The small molecule below binds the protein below.
Small molecule (SMILES): CC(=O)N[C@H]1[C@H](O[C@H]2[C@H](O)[C@@H](NC(C)=O)CO[C@@H]2CO)O[C@H](CO)[C@@H](O[C@@H]2O[C@H](CO[C@H]3O[C@H](CO)[C@@H](O)[C@H](O)[C@@H]3O)[C@@H](O)[C@H](O[C@H]3O[C@H](CO)[C@@H](O)[C@H](O)[C@@H]3O)[C@@H]2O)[C@@H]1O

Binding-site contacts:
Ligand atom O5 contacts residue TYR41 of chain 29.E at 4.4 Å.
Ligand atom C7 contacts residue GLN39 of chain 29.E at 4.1 Å.
Ligand atom O4 contacts residue TYR41 of chain 29.E at 3.5 Å (h-bond).
Ligand atom C3 contacts residue ASP338 of chain 29.E at 4.5 Å.
Ligand atom C5 contacts residue ASN388 of chain 29.E at 3.6 Å.
Ligand atom C6 contacts residue TYR41 of chain 29.E at 3.6 Å (hydrophobic).
Ligand atom O6 contacts residue ARG358 of chain 29.E at 3.3 Å.
Ligand atom C6 contacts residue ARG358 of chain 29.E at 4.4 Å.
Ligand atom O7 contacts residue GLN39 of chain 29.E at 2.9 Å (h-bond).
Ligand atom C2 contacts residue ASN388 of chain 29.E at 2.5 Å.
Ligand atom O5 contacts residue ASP338 of chain 29.E at 4.2 Å.
Ligand atom C1 contacts residue ASN388 of chain 29.E at 1.4 Å.
Ligand atom C5 contacts residue ASP338 of chain 29.E at 3.5 Å.
Ligand atom C8 contacts residue GLU61 of chain 29.E at 3.3 Å.
Ligand atom O6 contacts residue HIS339 of chain 29.E at 3.9 Å.
Ligand atom C4 contacts residue ASP338 of chain 29.E at 4.3 Å.
Ligand atom C7 contacts residue TYR41 of chain 29.E at 3.5 Å (hydrophobic).
Ligand atom C6 contacts residue ASP338 of chain 29.E at 3.3 Å.
Ligand atom O6 contacts residue ASP338 of chain 29.E at 2.9 Å (salt-bridge).
Ligand atom O7 contacts residue ASN388 of chain 29.E at 3.9 Å.
Ligand atom C8 contacts residue SER390 of chain 29.E at 3.3 Å.
Ligand atom C7 contacts residue SER390 of chain 29.E at 4.2 Å.
Ligand atom O6 contacts residue TYR386 of chain 29.E at 4.0 Å.
Ligand atom C1 contacts residue ASP338 of chain 29.E at 4.3 Å.
Ligand atom C8 contacts residue TYR41 of chain 29.E at 3.6 Å (hydrophobic).
Ligand atom N2 contacts residue TYR41 of chain 29.E at 4.3 Å.
Ligand atom C4 contacts residue ASN388 of chain 29.E at 4.2 Å.
Ligand atom N2 contacts residue ASN388 of chain 29.E at 2.9 Å (h-bond).
Ligand atom O6 contacts residue TYR41 of chain 29.E at 3.6 Å.
Ligand atom C7 contacts residue ASN388 of chain 29.E at 3.6 Å.
Ligand atom C1 contacts residue ARG358 of chain 29.E at 3.7 Å.
Ligand atom O4 contacts residue ASP338 of chain 29.E at 4.2 Å.
Ligand atom C3 contacts residue ASN388 of chain 29.E at 3.8 Å.
Ligand atom O5 contacts residue ARG358 of chain 29.E at 3.4 Å (salt-bridge).
Ligand atom C5 contacts residue TYR41 of chain 29.E at 3.4 Å (hydrophobic).
Ligand atom C2 contacts residue ARG358 of chain 29.E at 4.3 Å.
Ligand atom O7 contacts residue TYR41 of chain 29.E at 3.3 Å (h-bond).
Ligand atom O5 contacts residue ASN388 of chain 29.E at 2.3 Å (h-bond).
Ligand atom C4 contacts residue TYR41 of chain 29.E at 3.9 Å (hydrophobic).
Ligand atom C3 contacts residue TYR41 of chain 29.E at 4.2 Å (hydrophobic).

Sequence of chain 29.E:
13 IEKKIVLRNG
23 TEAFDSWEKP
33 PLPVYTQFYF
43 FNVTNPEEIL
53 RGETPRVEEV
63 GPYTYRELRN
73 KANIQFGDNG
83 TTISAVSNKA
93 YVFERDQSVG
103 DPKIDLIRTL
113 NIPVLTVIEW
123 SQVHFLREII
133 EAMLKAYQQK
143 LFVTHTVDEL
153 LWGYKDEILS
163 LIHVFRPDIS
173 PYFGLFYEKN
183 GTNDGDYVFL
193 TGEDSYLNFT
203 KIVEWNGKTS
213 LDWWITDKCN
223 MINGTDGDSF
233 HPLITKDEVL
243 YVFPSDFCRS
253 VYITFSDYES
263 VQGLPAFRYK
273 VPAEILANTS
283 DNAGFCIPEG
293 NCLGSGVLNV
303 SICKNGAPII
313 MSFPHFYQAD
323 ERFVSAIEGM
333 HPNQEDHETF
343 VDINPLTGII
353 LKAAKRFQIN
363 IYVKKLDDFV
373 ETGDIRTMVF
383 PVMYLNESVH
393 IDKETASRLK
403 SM